Binding-site contacts:
Ligand atom N contacts residue ALA5 of chain 2.A at 3.7 Å.
Ligand atom C5 contacts residue MET12 of chain 1.A at 3.7 Å (hydrophobic).
Ligand atom O1 contacts residue ARG7 of chain 1.A at 3.9 Å.
Ligand atom C6 contacts residue MET12 of chain 1.A at 4.1 Å (hydrophobic).
Ligand atom C11 contacts residue GLN4 of chain 2.A at 3.3 Å.
Ligand atom C3 contacts residue SER8 of chain 2.A at 3.9 Å.
Ligand atom C10 contacts residue GLY11 of chain 1.A at 3.4 Å.
Ligand atom C6 contacts residue ALA5 of chain 2.A at 3.9 Å (hydrophobic).
Ligand atom N contacts residue GLY11 of chain 1.A at 4.0 Å.
Ligand atom C9 contacts residue GLY11 of chain 1.A at 3.7 Å.
Ligand atom S contacts residue GLN4 of chain 2.A at 3.9 Å.
Ligand atom C3 contacts residue ILE9 of chain 2.A at 4.0 Å (hydrophobic).
Ligand atom C4 contacts residue SER8 of chain 2.A at 3.5 Å.
Ligand atom C7 contacts residue SER8 of chain 2.A at 3.3 Å.
Ligand atom C5 contacts residue SER8 of chain 2.A at 3.6 Å.
Ligand atom C7 contacts residue SER8 of chain 1.A at 4.0 Å.
Ligand atom C9 contacts residue MET12 of chain 1.A at 4.1 Å (hydrophobic).
Ligand atom C6 contacts residue SER8 of chain 2.A at 3.9 Å.
Ligand atom C2 contacts residue ILE9 of chain 2.A at 3.7 Å (hydrophobic).
Ligand atom C1 contacts residue MET15 of chain 1.A at 4.0 Å (hydrophobic).
Ligand atom C14 contacts residue GLN4 of chain 2.A at 3.6 Å.
Ligand atom C4 contacts residue MET12 of chain 1.A at 3.8 Å (hydrophobic).
Ligand atom C16 contacts residue ARG7 of chain 1.A at 3.6 Å.
Ligand atom C8 contacts residue GLY11 of chain 1.A at 3.9 Å.
Ligand atom C15 contacts residue ARG7 of chain 1.A at 3.6 Å.
Ligand atom C2 contacts residue ALA5 of chain 2.A at 3.7 Å (hydrophobic).
Ligand atom C5 contacts residue SER8 of chain 1.A at 3.1 Å.
Ligand atom C7 contacts residue GLY11 of chain 1.A at 4.0 Å.
Ligand atom C12 contacts residue GLY11 of chain 1.A at 3.7 Å.
Ligand atom C13 contacts residue GLN4 of chain 2.A at 3.4 Å.
Ligand atom C16 contacts residue SER8 of chain 1.A at 3.7 Å.
Ligand atom O3 contacts residue ARG7 of chain 1.A at 4.0 Å.
Ligand atom C16 contacts residue SER8 of chain 2.A at 3.6 Å.
Ligand atom N contacts residue MET15 of chain 1.A at 4.0 Å.
Ligand atom C12 contacts residue GLN4 of chain 2.A at 3.5 Å.
Ligand atom C1 contacts residue ALA5 of chain 2.A at 3.5 Å (hydrophobic).
Ligand atom C4 contacts residue SER8 of chain 1.A at 3.4 Å.
Ligand atom O2 contacts residue GLN4 of chain 2.A at 3.7 Å.
Ligand atom C11 contacts residue GLY11 of chain 1.A at 3.7 Å.
Ligand atom C8 contacts residue SER8 of chain 2.A at 3.9 Å.

Sequence of chain 1.A:
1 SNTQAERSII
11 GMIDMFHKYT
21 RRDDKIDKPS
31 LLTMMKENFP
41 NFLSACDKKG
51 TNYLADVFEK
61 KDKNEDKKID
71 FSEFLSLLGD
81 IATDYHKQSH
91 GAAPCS

Sequence of chain 2.A:
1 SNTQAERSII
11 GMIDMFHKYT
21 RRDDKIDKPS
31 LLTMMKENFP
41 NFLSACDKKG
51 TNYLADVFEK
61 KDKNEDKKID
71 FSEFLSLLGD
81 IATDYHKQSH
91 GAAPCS

This protein binds this small molecule.
Small molecule (SMILES): O=S(=O)(O)c1ccc2cc(N=C3C=CCC=C3)ccc2c1